Binding-site contacts:
Ligand atom O6 contacts residue ARG160 of chain 1.A at 4.0 Å.
Ligand atom O6 contacts residue ALA161 of chain 1.A at 4.5 Å.
Ligand atom O7 contacts residue ASN164 of chain 1.A at 4.0 Å.
Ligand atom C5 contacts residue ASN164 of chain 1.A at 3.6 Å.
Ligand atom N2 contacts residue LYS168 of chain 1.A at 4.4 Å.
Ligand atom C7 contacts residue TRP220 of chain 1.A at 4.0 Å (hydrophobic).
Ligand atom C6 contacts residue GLY235 of chain 1.A at 3.7 Å.
Ligand atom N2 contacts residue ASN164 of chain 1.A at 3.0 Å (h-bond).
Ligand atom O6 contacts residue GLY235 of chain 1.A at 4.0 Å.
Ligand atom C8 contacts residue TRP220 of chain 1.A at 4.1 Å (hydrophobic).
Ligand atom C7 contacts residue ASN164 of chain 1.A at 3.7 Å.
Ligand atom C2 contacts residue ASN164 of chain 1.A at 2.5 Å.
Ligand atom O5 contacts residue ASN164 of chain 1.A at 2.4 Å (h-bond).
Ligand atom C3 contacts residue ASN164 of chain 1.A at 3.8 Å.
Ligand atom C6 contacts residue ARG160 of chain 1.A at 4.2 Å.
Ligand atom O7 contacts residue TRP220 of chain 1.A at 3.7 Å.
Ligand atom C7 contacts residue LYS168 of chain 1.A at 3.9 Å.
Ligand atom C1 contacts residue ASN164 of chain 1.A at 1.4 Å.
Ligand atom O7 contacts residue LYS168 of chain 1.A at 2.8 Å (salt-bridge).
Ligand atom C4 contacts residue ASN164 of chain 1.A at 4.2 Å.

A protein and the small-molecule ligand that binds it are described below.
Small molecule (SMILES): CC(=O)N[C@@H]1[C@@H](O)[C@H](O)[C@@H](CO)O[C@H]1O

Sequence of chain 1.A:
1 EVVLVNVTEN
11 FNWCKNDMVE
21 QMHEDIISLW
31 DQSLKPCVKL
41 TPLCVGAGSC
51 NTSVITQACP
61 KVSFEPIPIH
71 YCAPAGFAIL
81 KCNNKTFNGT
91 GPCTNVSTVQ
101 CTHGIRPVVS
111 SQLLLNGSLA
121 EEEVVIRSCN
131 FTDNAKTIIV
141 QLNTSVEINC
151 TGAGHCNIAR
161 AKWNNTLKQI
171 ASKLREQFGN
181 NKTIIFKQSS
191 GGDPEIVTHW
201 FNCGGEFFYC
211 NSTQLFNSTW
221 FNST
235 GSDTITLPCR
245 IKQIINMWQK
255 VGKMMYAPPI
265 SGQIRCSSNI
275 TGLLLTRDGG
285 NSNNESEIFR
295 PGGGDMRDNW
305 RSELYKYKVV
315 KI